Binding-site contacts:
Ligand atom C4 contacts residue TRP47 of chain 41.D at 3.9 Å (hydrophobic).
Ligand atom C5 contacts residue TRP47 of chain 41.D at 3.8 Å (hydrophobic).
Ligand atom C1' contacts residue TRP47 of chain 41.D at 4.3 Å (hydrophobic).
Ligand atom C8 contacts residue TRP47 of chain 41.D at 3.8 Å (hydrophobic).
Ligand atom N1 contacts residue TRP47 of chain 41.D at 4.3 Å.
Ligand atom N7 contacts residue TRP47 of chain 41.D at 3.7 Å.
Ligand atom N9 contacts residue TRP47 of chain 41.D at 3.9 Å.
Ligand atom N6 contacts residue TRP47 of chain 41.D at 3.8 Å.
Ligand atom C6 contacts residue TRP47 of chain 41.D at 3.9 Å (hydrophobic).
Ligand atom C2 contacts residue TRP47 of chain 41.D at 4.2 Å (hydrophobic).
Ligand atom C6 contacts residue THR48 of chain 41.D at 4.2 Å.
Ligand atom O4' contacts residue TRP47 of chain 41.D at 4.1 Å.
Ligand atom O4' contacts residue LYS143 of chain 41.D at 4.1 Å.
Ligand atom N6 contacts residue TYR50 of chain 41.D at 4.2 Å.
Ligand atom OP2 contacts residue VAL178 of chain 41.E at 4.5 Å.
Ligand atom C5' contacts residue VAL178 of chain 41.E at 4.5 Å (hydrophobic).
Ligand atom N1 contacts residue THR48 of chain 41.D at 4.0 Å.
Ligand atom OP2 contacts residue GLY49 of chain 41.E at 4.2 Å.
Ligand atom N6 contacts residue THR48 of chain 41.D at 3.3 Å (h-bond).
Ligand atom N3 contacts residue TRP47 of chain 41.D at 4.1 Å.

A small-molecule ligand and the protein it binds are described below.
Small molecule (SMILES): Nc1ncnc2c1ncn2[C@@H]1O[C@H](COO[C@@H]2C[C@@H](CO[P](=O)(O)O[C@H]3[C@@H](O)[C@H](n4cnc5c(N)ncnc54)O[C@@H]3COP(=O)=O)O[C@H]2n2ccc(=O)[nH]c2=O)[C@@H](OOP(O)OC[C@H]2O[C@@H](n3ccc(=O)[nH]c3=O)[C@H](O)[C@@H]2O)[C@H]1O.Op1oo1

Sequence of chain 41.E:
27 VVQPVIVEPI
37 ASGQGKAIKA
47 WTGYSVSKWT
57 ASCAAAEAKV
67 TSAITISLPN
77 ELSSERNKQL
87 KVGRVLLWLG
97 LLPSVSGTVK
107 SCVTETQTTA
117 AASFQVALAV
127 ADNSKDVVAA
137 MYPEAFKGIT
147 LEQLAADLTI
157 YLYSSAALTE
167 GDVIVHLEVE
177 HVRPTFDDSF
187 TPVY

Sequence of chain 41.D:
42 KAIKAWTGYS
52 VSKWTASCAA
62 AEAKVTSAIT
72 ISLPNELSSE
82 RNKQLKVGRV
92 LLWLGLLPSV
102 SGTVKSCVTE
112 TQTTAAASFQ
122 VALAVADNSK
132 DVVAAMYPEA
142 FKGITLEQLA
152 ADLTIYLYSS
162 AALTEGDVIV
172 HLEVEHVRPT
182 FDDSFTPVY